A protein and the small-molecule ligand that binds it are described below.
Small molecule (SMILES): CC(C)C[C@H](NC(=O)OC[C@H]1C[C@H]2C=C[C@@H]1C2)C(=O)N[C@@H](C[C@@H]1CCNC1=O)C(O)S(=O)(=O)O

Sequence of chain 1.B:
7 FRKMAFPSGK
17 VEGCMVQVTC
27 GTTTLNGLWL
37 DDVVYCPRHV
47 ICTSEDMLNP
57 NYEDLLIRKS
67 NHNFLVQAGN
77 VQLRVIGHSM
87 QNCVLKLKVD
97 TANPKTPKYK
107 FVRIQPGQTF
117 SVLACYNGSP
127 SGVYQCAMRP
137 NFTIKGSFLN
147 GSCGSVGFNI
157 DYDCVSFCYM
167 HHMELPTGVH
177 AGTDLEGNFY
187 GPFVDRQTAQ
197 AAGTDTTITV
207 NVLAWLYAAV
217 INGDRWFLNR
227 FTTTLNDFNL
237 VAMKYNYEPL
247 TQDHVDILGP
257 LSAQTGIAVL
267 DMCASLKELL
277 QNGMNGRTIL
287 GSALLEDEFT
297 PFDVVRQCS

Binding-site contacts:
Ligand atom C16 contacts residue Y511 of chain 1.E at 0.2 Å.
Ligand atom C5 contacts residue Y511 of chain 1.E at 0.1 Å.
Ligand atom C14 contacts residue Y511 of chain 1.E at 0.1 Å.
Ligand atom C18 contacts residue Y511 of chain 1.E at 0.2 Å.
Ligand atom O3 contacts residue Y511 of chain 1.E at 1.3 Å.
Ligand atom O5 contacts residue GLN193 of chain 1.B at 3.0 Å (h-bond).
Ligand atom O3 contacts residue CYS149 of chain 1.B at 2.7 Å (h-bond).
Ligand atom C10 contacts residue Y511 of chain 1.E at 0.1 Å.
Ligand atom C2 contacts residue Y511 of chain 1.E at 0.1 Å.
Ligand atom O2 contacts residue HIS167 of chain 1.B at 2.7 Å (h-bond).
Ligand atom O1 contacts residue GLU170 of chain 1.B at 2.8 Å (salt-bridge).
Ligand atom C9 contacts residue Y511 of chain 1.E at 0.1 Å.
Ligand atom O2 contacts residue Y511 of chain 1.E at 0.2 Å (h-bond).
Ligand atom C15 contacts residue Y511 of chain 1.E at 0.1 Å.
Ligand atom C7 contacts residue Y511 of chain 1.E at 0.2 Å.
Ligand atom C20 contacts residue Y511 of chain 1.E at 0.2 Å.
Ligand atom C22 contacts residue Y511 of chain 1.E at 0.2 Å.
Ligand atom N1 contacts residue Y511 of chain 1.E at 0.1 Å (h-bond).
Ligand atom C11 contacts residue Y511 of chain 1.E at 0.2 Å.
Ligand atom C21 contacts residue Y511 of chain 1.E at 0.2 Å.
Ligand atom C8 contacts residue CYS149 of chain 1.B at 2.8 Å (hydrophobic).
Ligand atom C6 contacts residue Y511 of chain 1.E at 0.1 Å.
Ligand atom C17 contacts residue Y511 of chain 1.E at 0.2 Å.
Ligand atom C4 contacts residue Y511 of chain 1.E at 0.1 Å.
Ligand atom C8 contacts residue Y511 of chain 1.E at 0.1 Å.
Ligand atom N1 contacts residue GLN193 of chain 1.B at 3.0 Å (h-bond).
Ligand atom C3 contacts residue Y511 of chain 1.E at 0.1 Å.
Ligand atom O5 contacts residue Y511 of chain 1.E at 0.1 Å (h-bond).
Ligand atom C19 contacts residue Y511 of chain 1.E at 0.2 Å.
Ligand atom C15 contacts residue GLU170 of chain 1.B at 3.1 Å.
Ligand atom N2 contacts residue HIS168 of chain 1.B at 3.0 Å (h-bond).
Ligand atom N3 contacts residue Y511 of chain 1.E at 0.1 Å (h-bond).
Ligand atom O4 contacts residue Y511 of chain 1.E at 0.2 Å (h-bond).
Ligand atom C12 contacts residue Y511 of chain 1.E at 0.1 Å.
Ligand atom C13 contacts residue Y511 of chain 1.E at 0.1 Å.
Ligand atom C14 contacts residue CYS149 of chain 1.B at 1.8 Å (hydrophobic).
Ligand atom N2 contacts residue Y511 of chain 1.E at 0.1 Å (h-bond).
Ligand atom O1 contacts residue Y511 of chain 1.E at 0.6 Å (h-bond).
Ligand atom C1 contacts residue Y511 of chain 1.E at 0.3 Å.
Ligand atom N3 contacts residue GLU170 of chain 1.B at 3.0 Å (salt-bridge).